Sequence of chain 1.A:
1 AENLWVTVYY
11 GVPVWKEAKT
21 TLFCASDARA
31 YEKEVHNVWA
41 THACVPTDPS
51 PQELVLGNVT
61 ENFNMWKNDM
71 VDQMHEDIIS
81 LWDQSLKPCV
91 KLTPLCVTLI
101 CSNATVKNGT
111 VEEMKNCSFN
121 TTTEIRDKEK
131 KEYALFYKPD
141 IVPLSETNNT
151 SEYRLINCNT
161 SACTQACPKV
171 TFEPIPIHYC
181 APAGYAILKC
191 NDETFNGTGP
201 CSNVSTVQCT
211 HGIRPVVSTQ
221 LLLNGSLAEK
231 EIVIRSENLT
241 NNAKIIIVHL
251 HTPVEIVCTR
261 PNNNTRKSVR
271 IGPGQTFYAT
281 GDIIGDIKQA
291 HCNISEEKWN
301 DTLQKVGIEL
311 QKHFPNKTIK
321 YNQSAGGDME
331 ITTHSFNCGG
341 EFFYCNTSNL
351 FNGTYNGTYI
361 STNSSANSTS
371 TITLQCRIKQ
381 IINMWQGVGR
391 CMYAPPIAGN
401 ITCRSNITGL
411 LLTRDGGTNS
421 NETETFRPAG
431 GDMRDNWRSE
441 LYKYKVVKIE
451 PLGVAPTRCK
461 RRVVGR

Binding-site contacts:
Ligand atom C3 contacts residue ASN238 of chain 1.A at 3.8 Å.
Ligand atom N2 contacts residue ASN238 of chain 1.A at 3.0 Å (h-bond).
Ligand atom O6 contacts residue ASN241 of chain 1.A at 4.2 Å.
Ligand atom C7 contacts residue ASN238 of chain 1.A at 3.1 Å.
Ligand atom C2 contacts residue ASN238 of chain 1.A at 2.5 Å.
Ligand atom C4 contacts residue ASN238 of chain 1.A at 4.2 Å.
Ligand atom O5 contacts residue ASN238 of chain 1.A at 2.3 Å (h-bond).
Ligand atom C1 contacts residue THR240 of chain 1.A at 3.3 Å.
Ligand atom C5 contacts residue THR240 of chain 1.A at 3.5 Å.
Ligand atom C1 contacts residue ASN241 of chain 1.A at 4.4 Å.
Ligand atom O5 contacts residue ASN241 of chain 1.A at 3.6 Å.
Ligand atom O7 contacts residue ASN238 of chain 1.A at 2.9 Å (h-bond).
Ligand atom C8 contacts residue ASN238 of chain 1.A at 4.4 Å.
Ligand atom C1 contacts residue ASN238 of chain 1.A at 1.4 Å.
Ligand atom C6 contacts residue THR240 of chain 1.A at 4.3 Å.
Ligand atom C5 contacts residue ASN238 of chain 1.A at 3.7 Å.
Ligand atom O5 contacts residue THR240 of chain 1.A at 3.4 Å (h-bond).

The protein below binds the small molecule below.
Small molecule (SMILES): CC(=O)N[C@@H]1[C@@H](O)[C@H](O)[C@@H](CO)O[C@H]1O